The small molecule below binds the protein below.
Small molecule (SMILES): CC(=O)N[C@H]1[C@H](O[C@H]2[C@H](O)[C@@H](NC(C)=O)CO[C@@H]2CO)O[C@H](CO)[C@@H](O)[C@@H]1O

Binding-site contacts:
Ligand atom C4 contacts residue ASN416 of chain 1.B at 4.3 Å.
Ligand atom C1 contacts residue PRO261 of chain 1.B at 4.2 Å (hydrophobic).
Ligand atom N2 contacts residue GLN263 of chain 1.B at 4.3 Å.
Ligand atom C5 contacts residue ASN416 of chain 1.B at 3.6 Å.
Ligand atom N2 contacts residue ASN416 of chain 1.B at 3.0 Å (h-bond).
Ligand atom C7 contacts residue PRO261 of chain 1.B at 4.3 Å (hydrophobic).
Ligand atom C8 contacts residue PRO261 of chain 1.B at 3.3 Å (hydrophobic).
Ligand atom C2 contacts residue ASN416 of chain 1.B at 2.5 Å.
Ligand atom C7 contacts residue ASN416 of chain 1.B at 4.0 Å.
Ligand atom C2 contacts residue PRO261 of chain 1.B at 4.4 Å (hydrophobic).
Ligand atom C8 contacts residue GLN263 of chain 1.B at 4.0 Å.
Ligand atom N2 contacts residue PRO261 of chain 1.B at 3.7 Å.
Ligand atom C3 contacts residue ASN416 of chain 1.B at 3.8 Å.
Ligand atom C1 contacts residue ASN416 of chain 1.B at 1.4 Å.
Ligand atom O5 contacts residue ASN416 of chain 1.B at 2.4 Å (h-bond).
Ligand atom O7 contacts residue GLN263 of chain 1.B at 2.5 Å (h-bond).
Ligand atom C7 contacts residue GLN263 of chain 1.B at 3.4 Å.
Ligand atom C6 contacts residue ASN416 of chain 1.B at 4.5 Å.
Ligand atom O6 contacts residue ASN416 of chain 1.B at 4.2 Å.

Sequence of chain 1.B:
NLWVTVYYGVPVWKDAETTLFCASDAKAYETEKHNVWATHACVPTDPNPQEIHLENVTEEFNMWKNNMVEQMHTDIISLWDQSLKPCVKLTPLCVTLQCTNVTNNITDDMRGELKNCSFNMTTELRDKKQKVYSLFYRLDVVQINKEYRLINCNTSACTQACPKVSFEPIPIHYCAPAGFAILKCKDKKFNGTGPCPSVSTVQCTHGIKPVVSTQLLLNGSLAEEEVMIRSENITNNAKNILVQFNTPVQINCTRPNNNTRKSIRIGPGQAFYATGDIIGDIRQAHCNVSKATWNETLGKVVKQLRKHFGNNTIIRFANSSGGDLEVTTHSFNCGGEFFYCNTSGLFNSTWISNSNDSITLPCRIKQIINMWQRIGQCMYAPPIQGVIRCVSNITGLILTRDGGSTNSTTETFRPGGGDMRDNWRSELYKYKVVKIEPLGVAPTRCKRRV